Sequence of chain 1.C:
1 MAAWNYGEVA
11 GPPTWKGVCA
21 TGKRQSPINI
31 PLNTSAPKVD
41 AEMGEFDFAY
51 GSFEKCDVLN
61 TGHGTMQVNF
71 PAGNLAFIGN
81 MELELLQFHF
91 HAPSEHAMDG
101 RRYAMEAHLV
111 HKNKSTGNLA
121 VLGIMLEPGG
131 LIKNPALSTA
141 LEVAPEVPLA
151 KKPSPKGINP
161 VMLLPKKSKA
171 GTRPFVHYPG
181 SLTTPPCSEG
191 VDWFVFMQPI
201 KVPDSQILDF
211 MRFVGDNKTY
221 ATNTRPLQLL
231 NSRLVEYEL

Binding-site contacts:
Ligand atom S1 contacts residue ZN1 of chain 1.R at 2.9 Å.
Ligand atom O1 contacts residue ZN1 of chain 1.R at 3.9 Å.
Ligand atom C3 contacts residue GLN87 of chain 1.C at 4.3 Å.
Ligand atom N1 contacts residue GLU95 of chain 1.C at 4.2 Å.
Ligand atom N4 contacts residue LEU182 of chain 1.C at 4.1 Å.
Ligand atom O2 contacts residue TRP193 of chain 1.C at 4.4 Å.
Ligand atom O1 contacts residue TRP193 of chain 1.C at 3.7 Å.
Ligand atom O1 contacts residue LEU182 of chain 1.C at 3.5 Å.
Ligand atom O3 contacts residue GLN87 of chain 1.C at 3.6 Å (h-bond).
Ligand atom N1 contacts residue ZN1 of chain 1.R at 1.8 Å.
Ligand atom N1 contacts residue HIS108 of chain 1.C at 3.2 Å (h-bond).
Ligand atom S2 contacts residue HIS89 of chain 1.C at 4.0 Å.
Ligand atom N1 contacts residue HIS91 of chain 1.C at 3.1 Å (h-bond).
Ligand atom O1 contacts residue SER181 of chain 1.C at 4.4 Å.
Ligand atom O2 contacts residue HIS89 of chain 1.C at 3.0 Å.
Ligand atom O1 contacts residue THR183 of chain 1.C at 2.9 Å (h-bond).
Ligand atom C2 contacts residue LEU182 of chain 1.C at 3.6 Å (hydrophobic).
Ligand atom O2 contacts residue VAL110 of chain 1.C at 3.8 Å.
Ligand atom N3 contacts residue THR183 of chain 1.C at 4.2 Å.
Ligand atom N2 contacts residue THR184 of chain 1.C at 3.4 Å (h-bond).
Ligand atom S2 contacts residue GLN87 of chain 1.C at 4.1 Å.
Ligand atom C1 contacts residue HIS89 of chain 1.C at 3.9 Å.
Ligand atom S2 contacts residue VAL110 of chain 1.C at 4.0 Å.
Ligand atom C1 contacts residue LEU182 of chain 1.C at 4.0 Å (hydrophobic).
Ligand atom N3 contacts residue THR184 of chain 1.C at 3.2 Å (h-bond).
Ligand atom O1 contacts residue HIS108 of chain 1.C at 4.2 Å.
Ligand atom O3 contacts residue VAL110 of chain 1.C at 4.0 Å.
Ligand atom C1 contacts residue ZN1 of chain 1.R at 4.1 Å.
Ligand atom O2 contacts residue ZN1 of chain 1.R at 2.8 Å.
Ligand atom S1 contacts residue HIS89 of chain 1.C at 3.7 Å.
Ligand atom O2 contacts residue VAL121 of chain 1.C at 4.0 Å.
Ligand atom O2 contacts residue HIS108 of chain 1.C at 3.1 Å (h-bond).
Ligand atom N1 contacts residue THR183 of chain 1.C at 2.8 Å (h-bond).
Ligand atom S2 contacts residue LEU182 of chain 1.C at 3.8 Å.
Ligand atom N3 contacts residue LEU182 of chain 1.C at 3.9 Å.
Ligand atom S1 contacts residue HIS108 of chain 1.C at 3.7 Å.
Ligand atom N2 contacts residue LEU182 of chain 1.C at 3.7 Å.
Ligand atom S1 contacts residue THR183 of chain 1.C at 3.6 Å (h-bond).
Ligand atom C1 contacts residue THR184 of chain 1.C at 4.4 Å.
Ligand atom N1 contacts residue HIS89 of chain 1.C at 3.0 Å (h-bond).

The small molecule below binds the protein below.
Small molecule (SMILES): CC(=O)Nc1nnc(S(N)(=O)=O)s1